The protein below binds the small molecule below.
Small molecule (SMILES): CC(=O)N[C@@H]1[C@@H](O)[C@H](O)[C@@H](CO)O[C@H]1O

Binding-site contacts:
Ligand atom C4 contacts residue THR255 of chain 1.A at 3.9 Å.
Ligand atom O4 contacts residue THR255 of chain 1.A at 3.0 Å.
Ligand atom O4 contacts residue PRO230 of chain 1.A at 3.9 Å.
Ligand atom C5 contacts residue THR255 of chain 1.A at 3.5 Å.
Ligand atom O5 contacts residue THR255 of chain 1.A at 3.4 Å (h-bond).
Ligand atom C1 contacts residue THR255 of chain 1.A at 3.6 Å.
Ligand atom C2 contacts residue ASN253 of chain 1.A at 2.4 Å.
Ligand atom N2 contacts residue ASN253 of chain 1.A at 2.8 Å (h-bond).
Ligand atom C1 contacts residue ASN253 of chain 1.A at 1.4 Å.
Ligand atom C5 contacts residue ASN253 of chain 1.A at 3.6 Å.
Ligand atom C8 contacts residue ASN253 of chain 1.A at 4.2 Å.
Ligand atom O4 contacts residue ASN253 of chain 1.A at 4.5 Å.
Ligand atom O5 contacts residue ASN253 of chain 1.A at 2.3 Å (h-bond).
Ligand atom C4 contacts residue ASN253 of chain 1.A at 4.1 Å.
Ligand atom O7 contacts residue MET240 of chain 1.A at 3.7 Å.
Ligand atom C3 contacts residue ASN253 of chain 1.A at 3.7 Å.
Ligand atom C7 contacts residue MET240 of chain 1.A at 4.3 Å (hydrophobic).
Ligand atom O6 contacts residue ASN253 of chain 1.A at 4.3 Å.
Ligand atom O7 contacts residue THR239 of chain 1.A at 4.5 Å.
Ligand atom O3 contacts residue ASN253 of chain 1.A at 4.5 Å.
Ligand atom C7 contacts residue ASN253 of chain 1.A at 3.8 Å.

Sequence of chain 1.A:
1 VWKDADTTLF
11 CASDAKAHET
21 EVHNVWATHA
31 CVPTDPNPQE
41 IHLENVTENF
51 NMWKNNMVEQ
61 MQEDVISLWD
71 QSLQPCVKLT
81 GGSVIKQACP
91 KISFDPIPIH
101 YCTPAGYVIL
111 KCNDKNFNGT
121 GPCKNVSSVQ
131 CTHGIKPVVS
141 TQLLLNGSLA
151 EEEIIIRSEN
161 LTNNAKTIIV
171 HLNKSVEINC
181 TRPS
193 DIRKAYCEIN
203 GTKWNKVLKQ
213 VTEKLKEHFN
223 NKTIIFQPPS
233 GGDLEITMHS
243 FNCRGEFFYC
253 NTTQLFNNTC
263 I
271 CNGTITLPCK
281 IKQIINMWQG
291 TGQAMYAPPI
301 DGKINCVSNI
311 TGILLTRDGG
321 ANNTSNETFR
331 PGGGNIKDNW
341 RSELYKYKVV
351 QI